Sequence of chain 1.K:
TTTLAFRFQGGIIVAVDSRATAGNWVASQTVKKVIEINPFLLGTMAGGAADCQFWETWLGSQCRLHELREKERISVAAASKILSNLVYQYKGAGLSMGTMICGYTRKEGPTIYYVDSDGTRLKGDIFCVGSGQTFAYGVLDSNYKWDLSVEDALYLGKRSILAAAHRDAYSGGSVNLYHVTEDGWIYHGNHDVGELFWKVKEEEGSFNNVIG

Binding-site contacts:
Ligand atom S27 contacts residue THR1 of chain 1.K at 3.4 Å.
Ligand atom C15 contacts residue THR1 of chain 1.K at 2.4 Å.
Ligand atom C40 contacts residue ALA49 of chain 1.K at 3.9 Å (hydrophobic).
Ligand atom C25 contacts residue THR1 of chain 1.K at 1.4 Å.
Ligand atom C32 contacts residue THR21 of chain 1.K at 3.5 Å.
Ligand atom C26 contacts residue GLY47 of chain 1.K at 3.5 Å.
Ligand atom C23 contacts residue VAL31 of chain 1.K at 3.5 Å (hydrophobic).
Ligand atom C12 contacts residue THR21 of chain 1.K at 3.7 Å.
Ligand atom N14 contacts residue THR1 of chain 1.K at 3.6 Å.
Ligand atom N11 contacts residue THR21 of chain 1.K at 3.0 Å (h-bond).
Ligand atom C19 contacts residue MET45 of chain 1.K at 3.8 Å (hydrophobic).
Ligand atom C13 contacts residue GLY47 of chain 1.K at 3.7 Å.
Ligand atom C4 contacts residue PRO127 of chain 1.L at 3.8 Å (hydrophobic).
Ligand atom C17 contacts residue LYS33 of chain 1.K at 3.7 Å.
Ligand atom C43 contacts residue ALA27 of chain 1.K at 3.2 Å (hydrophobic).
Ligand atom O31 contacts residue ALA20 of chain 1.K at 3.6 Å.
Ligand atom C21 contacts residue VAL31 of chain 1.K at 3.5 Å (hydrophobic).
Ligand atom N14 contacts residue GLY47 of chain 1.K at 2.9 Å (h-bond).
Ligand atom C34 contacts residue GLY48 of chain 1.K at 3.9 Å.
Ligand atom N22 contacts residue VAL31 of chain 1.K at 3.3 Å.
Ligand atom O39 contacts residue ALA49 of chain 1.K at 3.1 Å (h-bond).
Ligand atom N8 contacts residue ASP126 of chain 1.L at 3.5 Å (salt-bridge).
Ligand atom N22 contacts residue GLN53 of chain 1.K at 3.2 Å (h-bond).
Ligand atom C20 contacts residue VAL31 of chain 1.K at 3.5 Å (hydrophobic).
Ligand atom C4 contacts residue VAL128 of chain 1.L at 3.8 Å (hydrophobic).
Ligand atom C16 contacts residue LYS33 of chain 1.K at 3.7 Å.
Ligand atom C21 contacts residue GLN53 of chain 1.K at 3.8 Å.
Ligand atom C24 contacts residue ALA49 of chain 1.K at 3.7 Å (hydrophobic).
Ligand atom C20 contacts residue ALA49 of chain 1.K at 3.6 Å (hydrophobic).
Ligand atom C26 contacts residue THR1 of chain 1.K at 2.5 Å.
Ligand atom O30 contacts residue THR1 of chain 1.K at 2.7 Å.
Ligand atom C15 contacts residue GLY47 of chain 1.K at 3.8 Å.
Ligand atom N6 contacts residue ASP126 of chain 1.L at 3.5 Å (salt-bridge).
Ligand atom C12 contacts residue GLY47 of chain 1.K at 3.5 Å.
Ligand atom C23 contacts residue ALA49 of chain 1.K at 3.2 Å (hydrophobic).
Ligand atom C18 contacts residue MET45 of chain 1.K at 3.9 Å (hydrophobic).
Ligand atom O30 contacts residue SER131 of chain 1.K at 2.7 Å (h-bond).
Ligand atom C16 contacts residue GLY47 of chain 1.K at 3.8 Å.
Ligand atom O31 contacts residue THR21 of chain 1.K at 2.9 Å (h-bond).
Ligand atom C16 contacts residue THR1 of chain 1.K at 2.8 Å.

A small-molecule ligand and the protein it binds are described below.
Small molecule (SMILES): CC(C)C[C@H](NC(=O)c1cnccn1)C(=O)N[C@@H](CC(C)C)C(=O)N[C@H](CCS(C)(=O)=O)Cc1ccc(CN)cc1

Sequence of chain 1.L:
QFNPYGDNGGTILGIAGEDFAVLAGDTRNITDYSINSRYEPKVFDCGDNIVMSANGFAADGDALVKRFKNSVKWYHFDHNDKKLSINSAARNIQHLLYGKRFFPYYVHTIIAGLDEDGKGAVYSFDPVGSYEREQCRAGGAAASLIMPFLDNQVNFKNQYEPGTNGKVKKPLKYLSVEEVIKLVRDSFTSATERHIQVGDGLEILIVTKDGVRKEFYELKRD